The protein below binds the small molecule below.
Small molecule (SMILES): CC(C)=CCS[P](=O)(O)OP(=O)(O)O

Binding-site contacts:
Ligand atom O6 contacts residue SER21 of chain 1.A at 3.2 Å (h-bond).
Ligand atom C10 contacts residue ALA55 of chain 1.A at 3.9 Å (hydrophobic).
Ligand atom C14 contacts residue THR19 of chain 1.A at 3.2 Å.
Ligand atom P3 contacts residue MG1 of chain 1.F at 3.5 Å.
Ligand atom P3 contacts residue LYS23 of chain 1.A at 3.8 Å.
Ligand atom O2 contacts residue THR19 of chain 1.A at 3.8 Å.
Ligand atom C12 contacts residue GLY53 of chain 1.A at 3.8 Å.
Ligand atom C10 contacts residue THR54 of chain 1.A at 3.3 Å.
Ligand atom C13 contacts residue GLY53 of chain 1.A at 3.4 Å.
Ligand atom O8 contacts residue LYS23 of chain 1.A at 2.8 Å (salt-bridge).
Ligand atom O6 contacts residue GLY22 of chain 1.A at 3.0 Å (h-bond).
Ligand atom C14 contacts residue LEU278 of chain 1.A at 3.5 Å (hydrophobic).
Ligand atom O4 contacts residue GLY22 of chain 1.A at 3.5 Å (h-bond).
Ligand atom O2 contacts residue ARG217 of chain 1.A at 3.6 Å.
Ligand atom P1 contacts residue ALA20 of chain 1.A at 3.9 Å.
Ligand atom P1 contacts residue ARG217 of chain 1.A at 3.7 Å.
Ligand atom O5 contacts residue THR24 of chain 1.A at 2.9 Å (h-bond).
Ligand atom C11 contacts residue GLY53 of chain 1.A at 3.7 Å.
Ligand atom O4 contacts residue ALA20 of chain 1.A at 3.8 Å.
Ligand atom P1 contacts residue LYS23 of chain 1.A at 3.7 Å.
Ligand atom C11 contacts residue THR54 of chain 1.A at 3.7 Å.
Ligand atom O5 contacts residue MG1 of chain 1.F at 2.3 Å.
Ligand atom S9 contacts residue ALA55 of chain 1.A at 3.8 Å.
Ligand atom S9 contacts residue ARG217 of chain 1.A at 2.9 Å (salt-bridge).
Ligand atom O8 contacts residue THR19 of chain 1.A at 3.8 Å.
Ligand atom S9 contacts residue THR19 of chain 1.A at 2.7 Å (h-bond).
Ligand atom C12 contacts residue THR19 of chain 1.A at 3.5 Å.
Ligand atom O5 contacts residue LYS23 of chain 1.A at 3.8 Å.
Ligand atom P1 contacts residue MG1 of chain 1.F at 3.6 Å.
Ligand atom C11 contacts residue ALA55 of chain 1.A at 3.9 Å (hydrophobic).
Ligand atom P1 contacts residue GLY22 of chain 1.A at 3.8 Å.
Ligand atom C10 contacts residue THR19 of chain 1.A at 3.5 Å.
Ligand atom O6 contacts residue ALA20 of chain 1.A at 3.9 Å.
Ligand atom O6 contacts residue LYS23 of chain 1.A at 2.8 Å (salt-bridge).
Ligand atom C11 contacts residue ARG217 of chain 1.A at 3.8 Å.
Ligand atom O2 contacts residue ALA20 of chain 1.A at 3.0 Å (h-bond).
Ligand atom O4 contacts residue ARG217 of chain 1.A at 2.6 Å (salt-bridge).
Ligand atom C11 contacts residue THR19 of chain 1.A at 3.7 Å.
Ligand atom O7 contacts residue MG1 of chain 1.F at 2.1 Å.
Ligand atom O6 contacts residue PRO18 of chain 1.A at 3.8 Å.

Sequence of chain 1.A:
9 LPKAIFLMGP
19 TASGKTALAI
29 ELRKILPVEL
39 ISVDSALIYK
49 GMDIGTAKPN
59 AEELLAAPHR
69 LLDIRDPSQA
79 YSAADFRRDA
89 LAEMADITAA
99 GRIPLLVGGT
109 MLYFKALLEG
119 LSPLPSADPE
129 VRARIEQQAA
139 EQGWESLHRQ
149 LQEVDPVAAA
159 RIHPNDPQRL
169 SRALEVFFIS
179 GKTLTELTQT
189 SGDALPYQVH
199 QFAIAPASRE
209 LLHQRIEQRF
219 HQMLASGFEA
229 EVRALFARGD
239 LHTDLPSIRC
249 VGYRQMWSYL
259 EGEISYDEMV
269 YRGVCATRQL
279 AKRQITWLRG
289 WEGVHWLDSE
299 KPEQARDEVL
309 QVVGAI